A small-molecule ligand and the protein it binds are described below.
Small molecule (SMILES): CC(CO)(CO)NC(=O)Nc1ccccc1

Binding-site contacts:
Ligand atom C10 contacts residue TYR49 of chain 1.B at 3.4 Å (hydrophobic).
Ligand atom C9 contacts residue ILE47 of chain 1.B at 3.0 Å (hydrophobic).
Ligand atom C10 contacts residue THR21 of chain 1.B at 3.6 Å.
Ligand atom O3 contacts residue GLU22 of chain 1.B at 3.0 Å.
Ligand atom C10 contacts residue ARG20 of chain 1.B at 3.2 Å.
Ligand atom C10 contacts residue GLU22 of chain 1.B at 3.9 Å.
Ligand atom C6 contacts residue THR21 of chain 1.B at 4.4 Å.
Ligand atom C11 contacts residue THR21 of chain 1.B at 3.7 Å.
Ligand atom C11 contacts residue GLU22 of chain 1.B at 3.9 Å.
Ligand atom C9 contacts residue GLU22 of chain 1.B at 4.3 Å.
Ligand atom C8 contacts residue ILE47 of chain 1.B at 3.2 Å (hydrophobic).
Ligand atom C7 contacts residue GLU22 of chain 1.B at 4.5 Å.
Ligand atom C4 contacts residue GLU22 of chain 1.B at 3.8 Å.
Ligand atom C6 contacts residue GLU22 of chain 1.B at 4.1 Å.
Ligand atom C9 contacts residue ILE48 of chain 1.B at 3.9 Å (hydrophobic).
Ligand atom O2 contacts residue GLU22 of chain 1.B at 3.2 Å (salt-bridge).
Ligand atom C9 contacts residue ARG20 of chain 1.B at 3.8 Å.
Ligand atom C9 contacts residue THR21 of chain 1.B at 4.1 Å.
Ligand atom C9 contacts residue TYR49 of chain 1.B at 3.9 Å (hydrophobic).
Ligand atom N2 contacts residue GLU22 of chain 1.B at 4.2 Å.
Ligand atom C11 contacts residue ARG20 of chain 1.B at 4.3 Å.
Ligand atom C11 contacts residue TYR49 of chain 1.B at 3.9 Å (hydrophobic).
Ligand atom C5 contacts residue GLU22 of chain 1.B at 3.8 Å.
Ligand atom C10 contacts residue ILE47 of chain 1.B at 4.3 Å (hydrophobic).

Sequence of chain 1.B:
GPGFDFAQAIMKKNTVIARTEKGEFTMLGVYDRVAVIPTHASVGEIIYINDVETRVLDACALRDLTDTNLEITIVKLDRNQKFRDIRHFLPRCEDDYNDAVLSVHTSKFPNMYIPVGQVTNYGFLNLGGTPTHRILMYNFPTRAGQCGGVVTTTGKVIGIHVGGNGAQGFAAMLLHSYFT